Sequence of chain 1.A:
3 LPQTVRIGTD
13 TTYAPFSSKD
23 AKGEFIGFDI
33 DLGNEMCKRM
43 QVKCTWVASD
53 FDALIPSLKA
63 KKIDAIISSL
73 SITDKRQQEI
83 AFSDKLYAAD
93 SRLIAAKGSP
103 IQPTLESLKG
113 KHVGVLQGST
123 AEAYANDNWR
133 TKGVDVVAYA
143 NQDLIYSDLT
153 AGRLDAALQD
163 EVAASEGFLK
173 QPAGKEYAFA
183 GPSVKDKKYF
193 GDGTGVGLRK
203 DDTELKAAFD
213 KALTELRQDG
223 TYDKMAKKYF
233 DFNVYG

A protein and the small-molecule ligand that binds it are described below.
Small molecule (SMILES): NC(=[NH2+])NCCC[C@H](N)C(=O)O

Binding-site contacts:
Ligand atom O contacts residue PHE53 of chain 1.A at 3.6 Å.
Ligand atom NH2 contacts residue SER70 of chain 1.A at 2.9 Å (h-bond).
Ligand atom CZ contacts residue SER70 of chain 1.A at 3.5 Å.
Ligand atom CB contacts residue ASP162 of chain 1.A at 3.7 Å.
Ligand atom OXT contacts residue ARG78 of chain 1.A at 2.8 Å (salt-bridge).
Ligand atom CD contacts residue TYR15 of chain 1.A at 3.6 Å (hydrophobic).
Ligand atom CA contacts residue SER71 of chain 1.A at 3.7 Å.
Ligand atom CB contacts residue TYR15 of chain 1.A at 3.6 Å (hydrophobic).
Ligand atom CG contacts residue PHE53 of chain 1.A at 3.8 Å (hydrophobic).
Ligand atom CA contacts residue ASP162 of chain 1.A at 3.6 Å.
Ligand atom NH1 contacts residue PHE53 of chain 1.A at 3.8 Å.
Ligand atom NH2 contacts residue TYR15 of chain 1.A at 3.4 Å.
Ligand atom CZ contacts residue ASP12 of chain 1.A at 3.6 Å.
Ligand atom CA contacts residue SER73 of chain 1.A at 3.7 Å.
Ligand atom NH1 contacts residue ASP12 of chain 1.A at 2.6 Å (salt-bridge).
Ligand atom NH2 contacts residue ASP12 of chain 1.A at 3.1 Å (salt-bridge).
Ligand atom CG contacts residue SER71 of chain 1.A at 3.3 Å.
Ligand atom OXT contacts residue LEU72 of chain 1.A at 3.7 Å.
Ligand atom O contacts residue SER121 of chain 1.A at 3.2 Å.
Ligand atom NH1 contacts residue LEU118 of chain 1.A at 3.6 Å.
Ligand atom C contacts residue ARG78 of chain 1.A at 3.6 Å.
Ligand atom NH1 contacts residue TYR15 of chain 1.A at 3.4 Å.
Ligand atom N contacts residue ASP162 of chain 1.A at 2.9 Å (salt-bridge).
Ligand atom N contacts residue SER73 of chain 1.A at 2.8 Å (h-bond).
Ligand atom NE contacts residue TYR15 of chain 1.A at 3.6 Å.
Ligand atom O contacts residue THR122 of chain 1.A at 2.8 Å (h-bond).
Ligand atom CZ contacts residue TYR15 of chain 1.A at 3.5 Å (hydrophobic).
Ligand atom NE contacts residue SER70 of chain 1.A at 3.0 Å (h-bond).
Ligand atom OXT contacts residue SER73 of chain 1.A at 2.8 Å (h-bond).
Ligand atom N contacts residue SER71 of chain 1.A at 2.8 Å (h-bond).
Ligand atom CD contacts residue PHE53 of chain 1.A at 3.6 Å (hydrophobic).
Ligand atom C contacts residue PHE53 of chain 1.A at 3.8 Å (hydrophobic).
Ligand atom C contacts residue THR122 of chain 1.A at 3.7 Å.
Ligand atom OXT contacts residue SER71 of chain 1.A at 3.2 Å (h-bond).
Ligand atom CZ contacts residue PHE53 of chain 1.A at 3.6 Å (hydrophobic).
Ligand atom CD contacts residue LEU118 of chain 1.A at 3.6 Å (hydrophobic).
Ligand atom C contacts residue SER73 of chain 1.A at 3.8 Å.
Ligand atom NE contacts residue PHE53 of chain 1.A at 3.5 Å.
Ligand atom O contacts residue ARG78 of chain 1.A at 3.0 Å (salt-bridge).
Ligand atom CA contacts residue THR122 of chain 1.A at 3.6 Å.